The protein below binds the small molecule below.
Small molecule (SMILES): CC(=O)N[C@@H]1[C@@H](O)[C@H](O)[C@@H](CO)O[C@H]1O

Binding-site contacts:
Ligand atom O5 contacts residue HIS217 of chain 1.A at 3.4 Å (h-bond).
Ligand atom C5 contacts residue ASN213 of chain 1.A at 3.6 Å.
Ligand atom C7 contacts residue ASN213 of chain 1.A at 3.1 Å.
Ligand atom C3 contacts residue ASN213 of chain 1.A at 3.8 Å.
Ligand atom O7 contacts residue ASN213 of chain 1.A at 3.0 Å (h-bond).
Ligand atom N2 contacts residue ASN213 of chain 1.A at 2.9 Å (h-bond).
Ligand atom O7 contacts residue ILE209 of chain 1.A at 4.4 Å.
Ligand atom C1 contacts residue ASN213 of chain 1.A at 1.4 Å.
Ligand atom C2 contacts residue ASN213 of chain 1.A at 2.4 Å.
Ligand atom C8 contacts residue ILE209 of chain 1.A at 4.1 Å (hydrophobic).
Ligand atom C4 contacts residue ASN213 of chain 1.A at 4.2 Å.
Ligand atom C6 contacts residue HIS217 of chain 1.A at 3.5 Å.
Ligand atom C5 contacts residue HIS217 of chain 1.A at 3.6 Å.
Ligand atom C1 contacts residue HIS217 of chain 1.A at 4.1 Å.
Ligand atom O5 contacts residue ASN213 of chain 1.A at 2.3 Å (h-bond).
Ligand atom C8 contacts residue ASN213 of chain 1.A at 4.4 Å.
Ligand atom O6 contacts residue HIS217 of chain 1.A at 3.9 Å.

Sequence of chain 1.A:
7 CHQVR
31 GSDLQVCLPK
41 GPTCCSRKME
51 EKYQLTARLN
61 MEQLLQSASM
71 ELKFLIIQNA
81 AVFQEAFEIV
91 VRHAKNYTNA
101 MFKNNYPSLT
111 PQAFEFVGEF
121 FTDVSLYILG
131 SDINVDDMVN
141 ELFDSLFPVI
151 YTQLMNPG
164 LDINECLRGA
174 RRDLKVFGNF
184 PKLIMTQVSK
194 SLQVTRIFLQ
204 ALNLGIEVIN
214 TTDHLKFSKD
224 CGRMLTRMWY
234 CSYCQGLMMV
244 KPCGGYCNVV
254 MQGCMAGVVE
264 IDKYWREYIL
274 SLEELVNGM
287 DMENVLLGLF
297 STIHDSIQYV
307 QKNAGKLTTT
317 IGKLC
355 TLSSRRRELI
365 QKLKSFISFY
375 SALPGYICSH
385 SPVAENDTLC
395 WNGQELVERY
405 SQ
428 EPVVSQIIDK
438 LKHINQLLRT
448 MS